Binding-site contacts:
Ligand atom O5 contacts residue THR67 of chain 3.A at 4.0 Å.
Ligand atom C8 contacts residue ASN65 of chain 3.A at 4.1 Å.
Ligand atom C7 contacts residue ASN65 of chain 3.A at 3.4 Å.
Ligand atom C1 contacts residue ASN65 of chain 3.A at 2.6 Å.
Ligand atom C8 contacts residue ILE357 of chain 3.A at 3.8 Å (hydrophobic).
Ligand atom O5 contacts residue ASN65 of chain 3.A at 3.5 Å (h-bond).
Ligand atom C1 contacts residue THR67 of chain 3.A at 4.0 Å.
Ligand atom O7 contacts residue ASN65 of chain 3.A at 4.0 Å.
Ligand atom C2 contacts residue ASN65 of chain 3.A at 2.6 Å.
Ligand atom N2 contacts residue ASN65 of chain 3.A at 2.6 Å (h-bond).
Ligand atom C3 contacts residue ASN65 of chain 3.A at 4.2 Å.

This small molecule binds to this protein.
Small molecule (SMILES): CC(=O)N[C@@H]1[C@@H](O)[C@H](O)[C@@H](CO)O[C@H]1O

Sequence of chain 3.A:
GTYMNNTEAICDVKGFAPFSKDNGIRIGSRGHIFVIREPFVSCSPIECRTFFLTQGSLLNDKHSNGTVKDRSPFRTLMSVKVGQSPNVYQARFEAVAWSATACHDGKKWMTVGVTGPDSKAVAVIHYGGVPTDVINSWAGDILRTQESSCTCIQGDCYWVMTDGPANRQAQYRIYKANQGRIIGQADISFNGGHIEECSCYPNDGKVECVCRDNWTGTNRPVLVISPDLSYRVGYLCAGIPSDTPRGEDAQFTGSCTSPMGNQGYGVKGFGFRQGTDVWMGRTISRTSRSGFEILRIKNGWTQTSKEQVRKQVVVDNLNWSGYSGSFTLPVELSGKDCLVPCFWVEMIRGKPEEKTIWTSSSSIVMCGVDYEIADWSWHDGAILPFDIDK